Sequence of chain 1.A:
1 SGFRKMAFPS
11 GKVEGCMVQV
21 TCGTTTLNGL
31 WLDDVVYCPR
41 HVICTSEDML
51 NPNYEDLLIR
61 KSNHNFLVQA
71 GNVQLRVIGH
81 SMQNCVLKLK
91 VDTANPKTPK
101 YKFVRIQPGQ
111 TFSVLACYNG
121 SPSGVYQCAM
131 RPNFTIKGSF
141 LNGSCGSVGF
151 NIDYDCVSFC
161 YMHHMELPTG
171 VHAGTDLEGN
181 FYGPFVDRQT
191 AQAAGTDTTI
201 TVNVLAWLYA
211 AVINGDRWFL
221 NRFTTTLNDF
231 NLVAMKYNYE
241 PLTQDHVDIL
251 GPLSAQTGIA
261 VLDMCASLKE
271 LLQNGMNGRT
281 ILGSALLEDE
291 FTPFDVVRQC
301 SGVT

Binding-site contacts:
Ligand atom O1 contacts residue GLU166 of chain 1.A at 2.9 Å (salt-bridge).
Ligand atom C contacts residue THR45 of chain 1.A at 3.6 Å.
Ligand atom O contacts residue SER46 of chain 1.A at 2.6 Å (h-bond).
Ligand atom C7 contacts residue HIS163 of chain 1.A at 3.2 Å.
Ligand atom C14 contacts residue MET49 of chain 1.A at 3.7 Å (hydrophobic).
Ligand atom C4 contacts residue HIS164 of chain 1.A at 3.6 Å.
Ligand atom C5 contacts residue GLU166 of chain 1.A at 3.9 Å.
Ligand atom N3 contacts residue PHE140 of chain 1.A at 3.7 Å.
Ligand atom N3 contacts residue SER144 of chain 1.A at 4.0 Å.
Ligand atom C1 contacts residue MET49 of chain 1.A at 3.9 Å (hydrophobic).
Ligand atom N contacts residue MET49 of chain 1.A at 3.9 Å.
Ligand atom C8 contacts residue GLU166 of chain 1.A at 3.7 Å.
Ligand atom C15 contacts residue HIS41 of chain 1.A at 3.6 Å.
Ligand atom C9 contacts residue LEU141 of chain 1.A at 3.6 Å (hydrophobic).
Ligand atom N2 contacts residue CYS145 of chain 1.A at 3.6 Å (h-bond).
Ligand atom O1 contacts residue MET165 of chain 1.A at 3.5 Å.
Ligand atom C1 contacts residue SER46 of chain 1.A at 3.5 Å.
Ligand atom C7 contacts residue MET165 of chain 1.A at 3.9 Å (hydrophobic).
Ligand atom C7 contacts residue GLU166 of chain 1.A at 3.7 Å.
Ligand atom N3 contacts residue HIS163 of chain 1.A at 2.9 Å (h-bond).
Ligand atom C contacts residue SER46 of chain 1.A at 3.6 Å.
Ligand atom C13 contacts residue ASN142 of chain 1.A at 3.7 Å.
Ligand atom C4 contacts residue MET165 of chain 1.A at 3.6 Å (hydrophobic).
Ligand atom N1 contacts residue HIS41 of chain 1.A at 4.0 Å.
Ligand atom C6 contacts residue CYS145 of chain 1.A at 3.8 Å (hydrophobic).
Ligand atom C7 contacts residue CYS145 of chain 1.A at 3.7 Å (hydrophobic).
Ligand atom N2 contacts residue HIS164 of chain 1.A at 3.8 Å.
Ligand atom C5 contacts residue MET165 of chain 1.A at 3.9 Å (hydrophobic).
Ligand atom C15 contacts residue MET49 of chain 1.A at 3.8 Å (hydrophobic).
Ligand atom C contacts residue CYS44 of chain 1.A at 3.4 Å (hydrophobic).
Ligand atom C2 contacts residue ASN142 of chain 1.A at 3.9 Å.
Ligand atom C9 contacts residue ASN142 of chain 1.A at 3.7 Å.
Ligand atom C9 contacts residue GLU166 of chain 1.A at 3.8 Å.
Ligand atom C14 contacts residue HIS41 of chain 1.A at 3.5 Å.
Ligand atom C8 contacts residue PHE140 of chain 1.A at 3.1 Å (hydrophobic).
Ligand atom C5 contacts residue HIS164 of chain 1.A at 3.6 Å.
Ligand atom C9 contacts residue PHE140 of chain 1.A at 4.0 Å (hydrophobic).
Ligand atom N3 contacts residue GLU166 of chain 1.A at 3.6 Å.
Ligand atom C8 contacts residue LEU141 of chain 1.A at 3.7 Å (hydrophobic).
Ligand atom C11 contacts residue ASN142 of chain 1.A at 3.4 Å.

A protein and the small-molecule ligand that binds it are described below.
Small molecule (SMILES): CC(=O)N1CCN(CC(=O)Nc2cnccc2C2CC2)CC1